Sequence of chain 2.A:
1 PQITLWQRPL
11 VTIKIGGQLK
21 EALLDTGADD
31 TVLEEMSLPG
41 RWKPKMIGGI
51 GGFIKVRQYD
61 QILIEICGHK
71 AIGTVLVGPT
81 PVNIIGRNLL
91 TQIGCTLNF

Sequence of chain 1.A:
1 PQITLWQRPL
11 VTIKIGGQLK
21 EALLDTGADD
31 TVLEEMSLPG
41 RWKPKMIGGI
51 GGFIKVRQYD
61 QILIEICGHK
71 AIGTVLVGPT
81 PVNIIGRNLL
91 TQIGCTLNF

Binding-site contacts:
Ligand atom C5 contacts residue PRO81 of chain 1.A at 4.0 Å (hydrophobic).
Ligand atom C2 contacts residue VAL82 of chain 1.A at 3.5 Å (hydrophobic).
Ligand atom O2 contacts residue VAL82 of chain 1.A at 3.7 Å.
Ligand atom C11 contacts residue ILE47 of chain 2.A at 3.9 Å (hydrophobic).
Ligand atom S9 contacts residue YDP1 of chain 2.B at 3.8 Å.
Ligand atom S9 contacts residue ILE50 of chain 2.A at 3.8 Å.
Ligand atom C20 contacts residue PRO81 of chain 1.A at 3.7 Å (hydrophobic).
Ligand atom C8 contacts residue VAL82 of chain 1.A at 3.9 Å (hydrophobic).
Ligand atom C18 contacts residue GLY27 of chain 2.A at 3.6 Å.
Ligand atom C34 contacts residue ALA28 of chain 2.A at 4.0 Å (hydrophobic).
Ligand atom C8 contacts residue ARG8 of chain 1.A at 3.4 Å.
Ligand atom S9 contacts residue GLY49 of chain 2.A at 3.8 Å.
Ligand atom N22 contacts residue ASP25 of chain 2.A at 2.8 Å (salt-bridge).
Ligand atom O2 contacts residue ARG8 of chain 1.A at 3.2 Å.
Ligand atom C25 contacts residue GLY27 of chain 2.A at 3.4 Å.
Ligand atom C20 contacts residue GLY48 of chain 2.A at 4.0 Å.
Ligand atom O11 contacts residue YDP1 of chain 2.B at 3.4 Å.
Ligand atom C6 contacts residue VAL82 of chain 1.A at 3.9 Å (hydrophobic).
Ligand atom N1 contacts residue ARG8 of chain 1.A at 2.7 Å (salt-bridge).
Ligand atom C24 contacts residue YDP1 of chain 2.B at 1.6 Å.
Ligand atom O11 contacts residue ILE50 of chain 2.A at 3.7 Å.
Ligand atom C24 contacts residue ASP25 of chain 1.A at 3.9 Å.
Ligand atom O40 contacts residue GLY49 of chain 2.A at 2.6 Å.
Ligand atom N32 contacts residue YDP1 of chain 2.B at 2.6 Å.
Ligand atom N22 contacts residue ASP25 of chain 1.A at 2.8 Å (salt-bridge).
Ligand atom C10 contacts residue ASP29 of chain 2.A at 3.7 Å.
Ligand atom C20 contacts residue GLY49 of chain 2.A at 3.5 Å.
Ligand atom C2 contacts residue LEU23 of chain 1.A at 3.8 Å (hydrophobic).
Ligand atom C10 contacts residue ALA28 of chain 2.A at 3.7 Å (hydrophobic).
Ligand atom C11 contacts residue ILE50 of chain 1.A at 4.0 Å (hydrophobic).
Ligand atom C33 contacts residue YDP1 of chain 2.B at 3.3 Å.
Ligand atom C25 contacts residue YDP1 of chain 2.B at 1.5 Å.
Ligand atom N22 contacts residue YDP1 of chain 2.B at 0.0 Å (h-bond).
Ligand atom O40 contacts residue ILE50 of chain 2.A at 3.0 Å (h-bond).
Ligand atom O2 contacts residue LEU23 of chain 1.A at 3.8 Å.
Ligand atom C25 contacts residue ALA28 of chain 2.A at 4.0 Å (hydrophobic).
Ligand atom O11 contacts residue ILE84 of chain 1.A at 3.8 Å.
Ligand atom C2 contacts residue GLY27 of chain 2.A at 3.5 Å.
Ligand atom C25 contacts residue ASP25 of chain 2.A at 3.6 Å.
Ligand atom C25 contacts residue ASP25 of chain 1.A at 3.3 Å.

This small molecule binds to this protein.
Small molecule (SMILES): CC(C)=CCN([C@H]1CNC[C@@H]1N(CC=C(C)C)S(=O)(=O)c1ccc(C(N)=O)cc1)S(=O)(=O)c1ccc(C(N)=O)cc1